Binding-site contacts:
Ligand atom C4 contacts residue ASN59 of chain 1.A at 4.3 Å.
Ligand atom C8 contacts residue ASN59 of chain 1.A at 4.0 Å.
Ligand atom C5 contacts residue THR62 of chain 1.A at 4.3 Å.
Ligand atom O7 contacts residue ASN59 of chain 1.A at 3.0 Å (h-bond).
Ligand atom C6 contacts residue ASN59 of chain 1.A at 4.3 Å.
Ligand atom C7 contacts residue ASN59 of chain 1.A at 2.9 Å.
Ligand atom C2 contacts residue ASN59 of chain 1.A at 2.5 Å.
Ligand atom C6 contacts residue THR62 of chain 1.A at 4.3 Å.
Ligand atom C1 contacts residue ASN59 of chain 1.A at 1.5 Å.
Ligand atom C1 contacts residue SER61 of chain 1.A at 3.9 Å.
Ligand atom C3 contacts residue ASN59 of chain 1.A at 3.7 Å.
Ligand atom C5 contacts residue SER61 of chain 1.A at 3.9 Å.
Ligand atom O5 contacts residue SER61 of chain 1.A at 2.9 Å (h-bond).
Ligand atom C5 contacts residue ASN59 of chain 1.A at 3.8 Å.
Ligand atom N2 contacts residue ASN59 of chain 1.A at 2.6 Å (h-bond).
Ligand atom O5 contacts residue ASN59 of chain 1.A at 2.5 Å (h-bond).

Sequence of chain 1.A:
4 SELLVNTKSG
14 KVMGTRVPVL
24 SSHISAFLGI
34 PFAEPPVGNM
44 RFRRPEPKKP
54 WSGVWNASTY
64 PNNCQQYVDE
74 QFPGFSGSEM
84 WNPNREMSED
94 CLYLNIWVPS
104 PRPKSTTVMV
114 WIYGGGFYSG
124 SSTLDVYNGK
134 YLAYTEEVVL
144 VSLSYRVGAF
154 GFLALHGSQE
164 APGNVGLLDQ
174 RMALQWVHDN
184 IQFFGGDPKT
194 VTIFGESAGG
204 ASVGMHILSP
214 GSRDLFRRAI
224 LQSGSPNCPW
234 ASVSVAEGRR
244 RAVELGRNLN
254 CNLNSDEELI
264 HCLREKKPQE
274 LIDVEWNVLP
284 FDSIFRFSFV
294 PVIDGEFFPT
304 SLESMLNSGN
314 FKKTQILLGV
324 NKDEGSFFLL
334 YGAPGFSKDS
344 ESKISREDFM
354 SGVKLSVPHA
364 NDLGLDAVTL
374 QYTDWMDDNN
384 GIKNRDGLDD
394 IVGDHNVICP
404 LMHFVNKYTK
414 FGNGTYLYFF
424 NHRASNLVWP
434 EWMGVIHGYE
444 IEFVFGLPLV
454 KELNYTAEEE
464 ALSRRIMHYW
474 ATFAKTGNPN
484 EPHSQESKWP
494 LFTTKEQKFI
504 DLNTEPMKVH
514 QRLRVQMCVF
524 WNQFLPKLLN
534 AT

A small-molecule ligand and the protein it binds are described below.
Small molecule (SMILES): CC(=O)N[C@@H]1[C@@H](O)[C@H](O)[C@@H](CO)O[C@H]1O